Sequence of chain 1.D:
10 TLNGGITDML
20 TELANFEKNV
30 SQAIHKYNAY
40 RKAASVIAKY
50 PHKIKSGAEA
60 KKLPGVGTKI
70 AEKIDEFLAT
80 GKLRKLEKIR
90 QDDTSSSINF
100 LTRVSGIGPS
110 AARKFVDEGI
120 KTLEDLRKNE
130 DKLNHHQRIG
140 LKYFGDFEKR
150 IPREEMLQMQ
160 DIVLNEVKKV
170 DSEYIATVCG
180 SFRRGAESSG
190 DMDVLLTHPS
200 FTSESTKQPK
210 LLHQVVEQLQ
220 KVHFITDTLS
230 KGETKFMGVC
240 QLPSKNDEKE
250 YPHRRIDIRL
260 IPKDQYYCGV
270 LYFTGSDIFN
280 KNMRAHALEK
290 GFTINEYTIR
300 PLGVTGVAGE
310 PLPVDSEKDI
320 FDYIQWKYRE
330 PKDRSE

Binding-site contacts:
Ligand atom P contacts residue VAL65 of chain 1.D at 3.8 Å.
Ligand atom OP2 contacts residue LYS68 of chain 1.D at 3.2 Å.
Ligand atom OP1 contacts residue THR67 of chain 1.D at 3.5 Å (h-bond).
Ligand atom OP2 contacts residue VAL65 of chain 1.D at 3.6 Å.
Ligand atom OP1 contacts residue ILE69 of chain 1.D at 3.0 Å (h-bond).
Ligand atom OP2 contacts residue LYS68 of chain 1.D at 3.1 Å (salt-bridge).
Ligand atom OP1 contacts residue GLY66 of chain 1.D at 2.8 Å (h-bond).
Ligand atom OP1 contacts residue GLY64 of chain 1.D at 2.9 Å (h-bond).
Ligand atom P contacts residue LYS68 of chain 1.D at 3.4 Å.
Ligand atom OP1 contacts residue LEU62 of chain 1.D at 3.6 Å.
Ligand atom O6 contacts residue HIS34 of chain 1.D at 3.8 Å.
Ligand atom OP3 contacts residue LYS35 of chain 1.D at 2.7 Å (salt-bridge).
Ligand atom O3' contacts residue VAL65 of chain 1.D at 3.8 Å.
Ligand atom O3' contacts residue GLY64 of chain 1.D at 3.4 Å.
Ligand atom P contacts residue NA1 of chain 1.I at 3.8 Å.
Ligand atom OP2 contacts residue THR67 of chain 1.D at 3.7 Å.
Ligand atom C5' contacts residue TYR39 of chain 1.D at 3.4 Å (hydrophobic).
Ligand atom O3' contacts residue ILE69 of chain 1.D at 3.5 Å.
Ligand atom OP1 contacts residue LYS68 of chain 1.D at 3.5 Å (salt-bridge).
Ligand atom P contacts residue LYS68 of chain 1.D at 3.9 Å.
Ligand atom P contacts residue ILE69 of chain 1.D at 3.9 Å.
Ligand atom OP1 contacts residue VAL65 of chain 1.D at 3.5 Å (h-bond).
Ligand atom OP2 contacts residue GLY66 of chain 1.D at 3.9 Å.
Ligand atom C3' contacts residue GLY66 of chain 1.D at 3.8 Å.
Ligand atom P contacts residue GLY64 of chain 1.D at 3.8 Å.
Ligand atom O5' contacts residue LYS35 of chain 1.D at 3.9 Å.
Ligand atom P contacts residue GLY66 of chain 1.D at 3.6 Å.
Ligand atom C5' contacts residue GLY66 of chain 1.D at 3.4 Å.
Ligand atom C4' contacts residue GLY64 of chain 1.D at 3.2 Å.
Ligand atom P contacts residue LYS35 of chain 1.D at 3.8 Å.
Ligand atom OP1 contacts residue NA1 of chain 1.I at 2.9 Å (h-bond).
Ligand atom O3' contacts residue LYS68 of chain 1.D at 3.9 Å.
Ligand atom OP1 contacts residue LYS68 of chain 1.D at 2.8 Å (salt-bridge).
Ligand atom C3' contacts residue LYS68 of chain 1.D at 3.9 Å.
Ligand atom C5' contacts residue GLY64 of chain 1.D at 3.1 Å.
Ligand atom OP2 contacts residue LYS35 of chain 1.D at 3.8 Å.
Ligand atom OP1 contacts residue PRO63 of chain 1.D at 3.6 Å.
Ligand atom O5' contacts residue GLY66 of chain 1.D at 3.5 Å.
Ligand atom O4' contacts residue ALA38 of chain 1.D at 3.6 Å.
Ligand atom N3 contacts residue ALA38 of chain 1.D at 3.6 Å.

This small molecule binds to this protein.
Small molecule (SMILES): Cc1cn([C@H]2C[C@H](O[P](=O)(O)OC[C@H]3O[C@@H](n4ccc(N)nc4=O)C[C@@H]3O[P](=O)(O)OC[C@H]3O[C@@H](n4cnc5c(=O)nc(N)[nH]c54)C[C@@H]3O[P](=O)(O)OC[C@H]3O[C@@H](n4cnc5c(=O)nc(N)[nH]c54)C[C@@H]3O)[C@@H](CO[P](=O)(O)O[C@H]3C[C@H](n4cnc5c(=O)nc(N)[nH]c54)O[C@@H]3COP(=O)(O)O)O2)c(=O)[nH]c1=O